Binding-site contacts:
Ligand atom C3 contacts residue ASN78 of chain 1.F at 3.4 Å.
Ligand atom C6 contacts residue ASN78 of chain 1.F at 4.3 Å.
Ligand atom C7 contacts residue ASN78 of chain 1.F at 3.9 Å.
Ligand atom C5 contacts residue PHE88 of chain 1.F at 3.7 Å (hydrophobic).
Ligand atom C8 contacts residue ASN78 of chain 1.F at 4.5 Å.
Ligand atom C5 contacts residue ASN78 of chain 1.F at 3.1 Å.
Ligand atom C6 contacts residue PHE88 of chain 1.F at 4.2 Å (hydrophobic).
Ligand atom O4 contacts residue PHE88 of chain 1.F at 4.1 Å.
Ligand atom C4 contacts residue ASN78 of chain 1.F at 3.9 Å.
Ligand atom O6 contacts residue LEU81 of chain 1.F at 3.9 Å.
Ligand atom O6 contacts residue ASN78 of chain 1.F at 4.4 Å.
Ligand atom O6 contacts residue PHE88 of chain 1.F at 4.2 Å.
Ligand atom N2 contacts residue ASN78 of chain 1.F at 2.7 Å (h-bond).
Ligand atom O5 contacts residue PHE88 of chain 1.F at 4.4 Å.
Ligand atom O5 contacts residue LEU81 of chain 1.F at 3.9 Å.
Ligand atom O5 contacts residue ASN78 of chain 1.F at 2.4 Å (h-bond).
Ligand atom O6 contacts residue SER80 of chain 1.F at 3.7 Å.
Ligand atom C1 contacts residue PHE88 of chain 1.F at 4.5 Å (hydrophobic).
Ligand atom C8 contacts residue SER61 of chain 1.E at 4.3 Å.
Ligand atom C2 contacts residue ASN78 of chain 1.F at 2.5 Å.
Ligand atom C1 contacts residue ASN78 of chain 1.F at 1.5 Å.

Sequence of chain 1.F:
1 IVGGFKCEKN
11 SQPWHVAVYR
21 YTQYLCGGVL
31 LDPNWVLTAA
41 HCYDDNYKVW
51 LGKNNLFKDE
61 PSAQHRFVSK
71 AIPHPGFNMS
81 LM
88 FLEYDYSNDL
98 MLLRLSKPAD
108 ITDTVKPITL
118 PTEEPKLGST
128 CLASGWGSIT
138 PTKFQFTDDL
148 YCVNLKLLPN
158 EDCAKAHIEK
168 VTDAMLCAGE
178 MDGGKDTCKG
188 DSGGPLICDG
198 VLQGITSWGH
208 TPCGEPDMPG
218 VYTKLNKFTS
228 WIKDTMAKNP

This small molecule binds to this protein.
Small molecule (SMILES): CC(=O)N[C@H]1[C@H](O[C@H]2[C@H](O)[C@@H](NC(C)=O)CO[C@@H]2CO)O[C@H](CO)[C@@H](O)[C@@H]1O

Sequence of chain 1.E:
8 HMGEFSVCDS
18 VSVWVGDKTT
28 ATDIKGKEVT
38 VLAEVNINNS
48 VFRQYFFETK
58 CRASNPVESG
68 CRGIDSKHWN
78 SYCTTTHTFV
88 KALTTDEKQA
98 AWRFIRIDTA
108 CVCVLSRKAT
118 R